Sequence of chain 1.A:
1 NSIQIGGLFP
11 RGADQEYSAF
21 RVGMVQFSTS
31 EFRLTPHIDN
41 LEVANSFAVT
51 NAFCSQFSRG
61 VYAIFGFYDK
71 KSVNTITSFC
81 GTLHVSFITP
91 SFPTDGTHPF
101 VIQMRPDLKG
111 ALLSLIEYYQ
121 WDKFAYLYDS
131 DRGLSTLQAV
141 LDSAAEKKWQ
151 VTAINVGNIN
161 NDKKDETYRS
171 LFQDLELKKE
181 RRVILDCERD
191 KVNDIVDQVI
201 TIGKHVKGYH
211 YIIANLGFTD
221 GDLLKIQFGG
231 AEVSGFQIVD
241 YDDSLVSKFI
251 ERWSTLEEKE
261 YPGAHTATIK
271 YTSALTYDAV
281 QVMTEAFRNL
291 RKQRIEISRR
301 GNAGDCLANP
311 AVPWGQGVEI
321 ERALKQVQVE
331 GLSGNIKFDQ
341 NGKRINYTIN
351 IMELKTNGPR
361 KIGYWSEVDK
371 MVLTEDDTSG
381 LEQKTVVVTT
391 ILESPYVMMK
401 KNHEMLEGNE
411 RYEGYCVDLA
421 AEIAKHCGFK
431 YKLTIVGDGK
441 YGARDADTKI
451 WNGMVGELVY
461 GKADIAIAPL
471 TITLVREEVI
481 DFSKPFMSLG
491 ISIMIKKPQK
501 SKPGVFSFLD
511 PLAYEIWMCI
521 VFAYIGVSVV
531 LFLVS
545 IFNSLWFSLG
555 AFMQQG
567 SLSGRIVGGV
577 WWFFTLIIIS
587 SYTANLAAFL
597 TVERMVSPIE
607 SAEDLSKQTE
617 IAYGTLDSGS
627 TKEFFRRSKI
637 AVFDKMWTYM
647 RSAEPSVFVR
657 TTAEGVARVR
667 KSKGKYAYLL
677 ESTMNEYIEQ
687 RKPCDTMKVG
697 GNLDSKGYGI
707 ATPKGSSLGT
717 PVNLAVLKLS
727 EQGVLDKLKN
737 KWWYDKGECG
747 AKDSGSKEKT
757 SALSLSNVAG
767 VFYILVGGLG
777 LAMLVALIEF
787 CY

A small-molecule ligand and the protein it binds are described below.
Small molecule (SMILES): CC(=O)N[C@@H]1[C@@H](O)[C@H](O)[C@@H](CO)O[C@H]1O

Binding-site contacts:
Ligand atom C1 contacts residue ASN346 of chain 1.A at 1.4 Å.
Ligand atom O6 contacts residue ASN335 of chain 1.A at 2.3 Å (h-bond).
Ligand atom O7 contacts residue ASN346 of chain 1.A at 3.5 Å (h-bond).
Ligand atom C2 contacts residue ASN346 of chain 1.A at 2.4 Å.
Ligand atom C7 contacts residue GLN328 of chain 1.A at 3.9 Å.
Ligand atom N2 contacts residue LYS337 of chain 1.A at 3.4 Å (salt-bridge).
Ligand atom C1 contacts residue ASN335 of chain 1.A at 4.5 Å.
Ligand atom O7 contacts residue GLN328 of chain 1.A at 2.9 Å (h-bond).
Ligand atom C2 contacts residue LYS337 of chain 1.A at 4.1 Å.
Ligand atom C5 contacts residue ASN335 of chain 1.A at 3.9 Å.
Ligand atom C4 contacts residue ASN335 of chain 1.A at 4.3 Å.
Ligand atom O3 contacts residue GLN328 of chain 1.A at 4.2 Å.
Ligand atom C4 contacts residue ASN346 of chain 1.A at 4.2 Å.
Ligand atom C2 contacts residue GLN328 of chain 1.A at 4.0 Å.
Ligand atom N2 contacts residue GLN328 of chain 1.A at 4.4 Å.
Ligand atom C8 contacts residue LYS337 of chain 1.A at 2.5 Å.
Ligand atom C3 contacts residue ASN346 of chain 1.A at 3.8 Å.
Ligand atom C7 contacts residue ASN346 of chain 1.A at 3.5 Å.
Ligand atom C6 contacts residue ASN335 of chain 1.A at 3.4 Å.
Ligand atom O7 contacts residue LYS337 of chain 1.A at 1.3 Å (salt-bridge).
Ligand atom C7 contacts residue LYS337 of chain 1.A at 2.1 Å.
Ligand atom C5 contacts residue ASN346 of chain 1.A at 3.6 Å.
Ligand atom O5 contacts residue ASN346 of chain 1.A at 2.3 Å (h-bond).
Ligand atom O5 contacts residue ASN335 of chain 1.A at 3.3 Å (h-bond).
Ligand atom N2 contacts residue ASN346 of chain 1.A at 3.0 Å (h-bond).
Ligand atom C6 contacts residue ASN346 of chain 1.A at 4.5 Å.